Sequence of chain 20.A:
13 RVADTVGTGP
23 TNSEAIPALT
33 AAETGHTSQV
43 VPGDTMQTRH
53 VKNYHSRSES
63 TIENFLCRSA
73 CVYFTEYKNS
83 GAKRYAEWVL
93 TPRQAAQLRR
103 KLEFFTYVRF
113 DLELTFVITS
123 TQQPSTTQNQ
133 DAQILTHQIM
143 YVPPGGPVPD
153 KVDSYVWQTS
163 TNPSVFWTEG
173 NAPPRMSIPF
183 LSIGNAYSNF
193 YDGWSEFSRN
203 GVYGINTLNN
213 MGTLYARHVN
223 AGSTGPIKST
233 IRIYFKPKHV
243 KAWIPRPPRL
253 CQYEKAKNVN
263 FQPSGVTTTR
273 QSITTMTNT

Sequence of chain 25.C:
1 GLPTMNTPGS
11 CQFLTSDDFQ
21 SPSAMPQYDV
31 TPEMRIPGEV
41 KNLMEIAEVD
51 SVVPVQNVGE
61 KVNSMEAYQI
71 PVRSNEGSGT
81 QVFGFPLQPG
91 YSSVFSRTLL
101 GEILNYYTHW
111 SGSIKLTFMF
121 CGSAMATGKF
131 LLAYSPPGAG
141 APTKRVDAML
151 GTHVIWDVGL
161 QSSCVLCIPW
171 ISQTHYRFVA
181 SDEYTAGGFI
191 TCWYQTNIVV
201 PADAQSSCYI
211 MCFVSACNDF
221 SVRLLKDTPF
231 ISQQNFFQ

Binding-site contacts:
Ligand atom C21 contacts residue ARG234 of chain 25.A at 3.5 Å.
Ligand atom N1 contacts residue TYR157 of chain 20.A at 2.5 Å (h-bond).
Ligand atom O1 contacts residue GLN233 of chain 25.C at 3.6 Å.
Ligand atom N1 contacts residue SER156 of chain 20.A at 2.9 Å.
Ligand atom O4 contacts residue PHE76 of chain 25.A at 2.2 Å.
Ligand atom O5 contacts residue ARG234 of chain 25.A at 2.7 Å (salt-bridge).
Ligand atom C6 contacts residue GLN160 of chain 20.A at 2.9 Å.
Ligand atom O6 contacts residue GLN160 of chain 20.A at 2.9 Å.
Ligand atom O1 contacts residue GLN234 of chain 25.C at 2.6 Å (h-bond).
Ligand atom C4 contacts residue SER156 of chain 20.A at 3.0 Å.
Ligand atom O4 contacts residue PHE236 of chain 25.C at 2.6 Å.
Ligand atom C3 contacts residue SER156 of chain 20.A at 3.2 Å.
Ligand atom C6 contacts residue TYR157 of chain 20.A at 2.6 Å (hydrophobic).
Ligand atom C1 contacts residue GLN160 of chain 20.A at 2.6 Å.
Ligand atom C12 contacts residue GLN234 of chain 25.C at 2.8 Å.
Ligand atom C4 contacts residue ASP155 of chain 20.A at 1.9 Å.
Ligand atom C1 contacts residue TYR157 of chain 20.A at 3.5 Å (hydrophobic).
Ligand atom C3 contacts residue ASP155 of chain 20.A at 3.0 Å.
Ligand atom C20 contacts residue PHE76 of chain 25.A at 3.2 Å (hydrophobic).
Ligand atom N1 contacts residue ASP155 of chain 20.A at 2.5 Å (salt-bridge).
Ligand atom C5 contacts residue TYR157 of chain 20.A at 2.8 Å (hydrophobic).
Ligand atom C4 contacts residue TYR157 of chain 20.A at 3.5 Å (hydrophobic).
Ligand atom O2 contacts residue TYR157 of chain 20.A at 3.4 Å.
Ligand atom C2 contacts residue SER156 of chain 20.A at 3.6 Å.
Ligand atom C21 contacts residue GLN160 of chain 20.A at 3.6 Å.
Ligand atom C7 contacts residue GLN234 of chain 25.C at 2.2 Å.
Ligand atom O6 contacts residue ARG234 of chain 25.A at 3.4 Å (salt-bridge).
Ligand atom C8 contacts residue GLN234 of chain 25.C at 2.9 Å.
Ligand atom C6 contacts residue SER156 of chain 20.A at 3.4 Å.
Ligand atom O2 contacts residue GLN233 of chain 25.C at 2.9 Å (h-bond).
Ligand atom C13 contacts residue PHE236 of chain 25.C at 3.4 Å (hydrophobic).
Ligand atom O5 contacts residue ARG219 of chain 20.A at 3.5 Å (salt-bridge).
Ligand atom S1 contacts residue GLN234 of chain 25.C at 2.2 Å (h-bond).
Ligand atom C8 contacts residue ASP155 of chain 20.A at 3.7 Å.
Ligand atom C5 contacts residue SER156 of chain 20.A at 2.9 Å.
Ligand atom C5 contacts residue ASP155 of chain 20.A at 2.5 Å.
Ligand atom C2 contacts residue GLN160 of chain 20.A at 3.5 Å.
Ligand atom O2 contacts residue GLN234 of chain 25.C at 2.5 Å (h-bond).
Ligand atom C13 contacts residue PHE76 of chain 25.A at 2.9 Å (hydrophobic).
Ligand atom C14 contacts residue PHE76 of chain 25.A at 3.3 Å (hydrophobic).

Sequence of chain 25.A:
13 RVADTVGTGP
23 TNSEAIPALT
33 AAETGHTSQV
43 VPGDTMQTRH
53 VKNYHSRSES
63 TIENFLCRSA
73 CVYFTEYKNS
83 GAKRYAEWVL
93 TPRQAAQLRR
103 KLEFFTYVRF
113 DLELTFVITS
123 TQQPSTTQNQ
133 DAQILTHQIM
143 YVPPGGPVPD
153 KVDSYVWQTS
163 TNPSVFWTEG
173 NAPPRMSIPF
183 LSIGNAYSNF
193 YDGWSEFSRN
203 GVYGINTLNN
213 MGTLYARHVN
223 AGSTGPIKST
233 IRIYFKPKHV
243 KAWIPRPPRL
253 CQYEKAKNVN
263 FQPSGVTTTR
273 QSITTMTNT

The protein below binds the small molecule below.
Small molecule (SMILES): O=C(O)c1ccc(NS(=O)(=O)c2ccc(N3C(=O)c4ccccc4C3=O)cc2)cc1